Binding-site contacts:
Ligand atom C3 contacts residue GLU48 of chain 1.D at 3.1 Å.
Ligand atom C8 contacts residue SER46 of chain 1.D at 4.0 Å.
Ligand atom C1 contacts residue ASN49 of chain 1.D at 1.5 Å.
Ligand atom N2 contacts residue GLU48 of chain 1.D at 2.4 Å (salt-bridge).
Ligand atom O7 contacts residue ASN49 of chain 1.D at 2.7 Å (h-bond).
Ligand atom O5 contacts residue GLU48 of chain 1.D at 4.4 Å.
Ligand atom C4 contacts residue GLU48 of chain 1.D at 4.4 Å.
Ligand atom C1 contacts residue GLU48 of chain 1.D at 3.2 Å.
Ligand atom O3 contacts residue GLU48 of chain 1.D at 3.8 Å.
Ligand atom C5 contacts residue HIS109 of chain 1.D at 4.5 Å.
Ligand atom C4 contacts residue ASN49 of chain 1.D at 4.3 Å.
Ligand atom C8 contacts residue GLU48 of chain 1.D at 3.6 Å.
Ligand atom O5 contacts residue ASN49 of chain 1.D at 2.4 Å (h-bond).
Ligand atom C2 contacts residue GLU48 of chain 1.D at 3.0 Å.
Ligand atom C2 contacts residue ASN49 of chain 1.D at 2.5 Å.
Ligand atom N2 contacts residue ASN49 of chain 1.D at 2.9 Å (h-bond).
Ligand atom O5 contacts residue HIS109 of chain 1.D at 3.6 Å.
Ligand atom O6 contacts residue HIS109 of chain 1.D at 3.5 Å.
Ligand atom C8 contacts residue ASN49 of chain 1.D at 4.2 Å.
Ligand atom C7 contacts residue ASN49 of chain 1.D at 3.0 Å.
Ligand atom C7 contacts residue GLU48 of chain 1.D at 3.5 Å.
Ligand atom C6 contacts residue HIS109 of chain 1.D at 4.0 Å.
Ligand atom C5 contacts residue ASN49 of chain 1.D at 3.7 Å.
Ligand atom C3 contacts residue ASN49 of chain 1.D at 3.9 Å.

A protein and the small-molecule ligand that binds it are described below.
Small molecule (SMILES): CC(=O)N[C@H]1[C@H](O[C@H]2[C@H](O)[C@@H](NC(C)=O)CO[C@@H]2CO)O[C@H](CO)[C@@H](O)[C@@H]1O

Sequence of chain 1.D:
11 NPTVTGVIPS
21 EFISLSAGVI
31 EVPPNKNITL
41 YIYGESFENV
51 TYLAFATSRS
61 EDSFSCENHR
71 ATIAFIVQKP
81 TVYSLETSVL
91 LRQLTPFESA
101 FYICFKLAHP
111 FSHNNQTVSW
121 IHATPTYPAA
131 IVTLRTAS